Sequence of chain 2.C:
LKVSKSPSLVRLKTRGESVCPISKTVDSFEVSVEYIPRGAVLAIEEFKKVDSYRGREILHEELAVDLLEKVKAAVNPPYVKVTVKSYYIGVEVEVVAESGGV

The small molecule below binds the protein below.
Small molecule (SMILES): [H]/N=C\c1c[nH]c2nc(N)[nH]c(=O)c12

Binding-site contacts:
Ligand atom N2 contacts residue LEU43 of chain 2.J at 2.8 Å (h-bond).
Ligand atom N2 contacts residue ALA44 of chain 2.J at 3.8 Å.
Ligand atom C7 contacts residue TYR90 of chain 2.C at 4.0 Å (hydrophobic).
Ligand atom N3 contacts residue ALA44 of chain 2.J at 3.9 Å.
Ligand atom C77 contacts residue CYS21 of chain 2.C at 1.7 Å (hydrophobic).
Ligand atom N1 contacts residue LEU61 of chain 2.C at 3.8 Å.
Ligand atom N2 contacts residue LEU2 of chain 2.J at 4.0 Å.
Ligand atom O6 contacts residue HIS62 of chain 2.C at 2.8 Å (h-bond).
Ligand atom N9 contacts residue ILE45 of chain 2.J at 3.9 Å.
Ligand atom C8 contacts residue ILE23 of chain 2.C at 3.7 Å (hydrophobic).
Ligand atom N1 contacts residue GLU63 of chain 2.C at 3.0 Å (salt-bridge).
Ligand atom C6 contacts residue HIS62 of chain 2.C at 3.8 Å.
Ligand atom C77 contacts residue ASP28 of chain 2.C at 3.5 Å.
Ligand atom C4 contacts residue ILE45 of chain 2.J at 3.7 Å (hydrophobic).
Ligand atom C6 contacts residue GLU63 of chain 2.C at 3.8 Å.
Ligand atom N77 contacts residue HIS62 of chain 2.C at 3.7 Å.
Ligand atom N3 contacts residue ILE45 of chain 2.J at 3.1 Å (h-bond).
Ligand atom C7 contacts residue CYS21 of chain 2.C at 2.8 Å (hydrophobic).
Ligand atom N2 contacts residue ILE45 of chain 2.J at 3.6 Å.
Ligand atom N2 contacts residue GLU63 of chain 2.C at 3.0 Å (salt-bridge).
Ligand atom C7 contacts residue ILE23 of chain 2.C at 4.0 Å (hydrophobic).
Ligand atom N3 contacts residue LEU2 of chain 2.J at 4.0 Å.
Ligand atom C2 contacts residue GLU63 of chain 2.C at 3.9 Å.
Ligand atom N9 contacts residue TYR90 of chain 2.C at 3.9 Å.
Ligand atom N77 contacts residue ASP28 of chain 2.C at 2.6 Å (salt-bridge).
Ligand atom C8 contacts residue TYR90 of chain 2.C at 3.2 Å (hydrophobic).
Ligand atom C6 contacts residue LEU61 of chain 2.C at 3.5 Å (hydrophobic).
Ligand atom C2 contacts residue LEU2 of chain 2.J at 4.0 Å (hydrophobic).
Ligand atom C2 contacts residue LEU43 of chain 2.J at 4.0 Å (hydrophobic).
Ligand atom C2 contacts residue ILE45 of chain 2.J at 3.7 Å (hydrophobic).
Ligand atom N9 contacts residue ILE23 of chain 2.C at 4.0 Å.
Ligand atom O6 contacts residue GLU63 of chain 2.C at 3.7 Å.
Ligand atom C8 contacts residue CYS21 of chain 2.C at 3.1 Å (hydrophobic).
Ligand atom C5 contacts residue ILE45 of chain 2.J at 3.9 Å (hydrophobic).
Ligand atom N9 contacts residue GLU46 of chain 2.J at 3.0 Å (salt-bridge).
Ligand atom O6 contacts residue LEU61 of chain 2.C at 3.4 Å.
Ligand atom N77 contacts residue CYS21 of chain 2.C at 2.5 Å (h-bond).
Ligand atom C8 contacts residue GLU46 of chain 2.J at 3.5 Å.
Ligand atom C4 contacts residue GLU46 of chain 2.J at 4.0 Å.
Ligand atom C5 contacts residue LEU61 of chain 2.C at 3.9 Å (hydrophobic).

Sequence of chain 2.J:
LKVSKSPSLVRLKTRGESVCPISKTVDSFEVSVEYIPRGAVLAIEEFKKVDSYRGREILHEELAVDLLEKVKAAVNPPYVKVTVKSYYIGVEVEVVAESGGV